Binding-site contacts:
Ligand atom C4 contacts residue ASN256 of chain 1.B at 4.2 Å.
Ligand atom C8 contacts residue ASN256 of chain 1.B at 4.1 Å.
Ligand atom C5 contacts residue ASN256 of chain 1.B at 3.6 Å.
Ligand atom C3 contacts residue ASN256 of chain 1.B at 3.9 Å.
Ligand atom N2 contacts residue ASN254 of chain 1.B at 4.2 Å.
Ligand atom C2 contacts residue ASN256 of chain 1.B at 2.6 Å.
Ligand atom C7 contacts residue ASN254 of chain 1.B at 4.0 Å.
Ligand atom O5 contacts residue ASN256 of chain 1.B at 2.2 Å (h-bond).
Ligand atom C1 contacts residue ASN256 of chain 1.B at 1.4 Å.
Ligand atom N2 contacts residue ASN256 of chain 1.B at 3.0 Å.
Ligand atom C8 contacts residue ASN254 of chain 1.B at 3.2 Å.
Ligand atom C7 contacts residue ASN256 of chain 1.B at 3.9 Å.

Sequence of chain 1.B:
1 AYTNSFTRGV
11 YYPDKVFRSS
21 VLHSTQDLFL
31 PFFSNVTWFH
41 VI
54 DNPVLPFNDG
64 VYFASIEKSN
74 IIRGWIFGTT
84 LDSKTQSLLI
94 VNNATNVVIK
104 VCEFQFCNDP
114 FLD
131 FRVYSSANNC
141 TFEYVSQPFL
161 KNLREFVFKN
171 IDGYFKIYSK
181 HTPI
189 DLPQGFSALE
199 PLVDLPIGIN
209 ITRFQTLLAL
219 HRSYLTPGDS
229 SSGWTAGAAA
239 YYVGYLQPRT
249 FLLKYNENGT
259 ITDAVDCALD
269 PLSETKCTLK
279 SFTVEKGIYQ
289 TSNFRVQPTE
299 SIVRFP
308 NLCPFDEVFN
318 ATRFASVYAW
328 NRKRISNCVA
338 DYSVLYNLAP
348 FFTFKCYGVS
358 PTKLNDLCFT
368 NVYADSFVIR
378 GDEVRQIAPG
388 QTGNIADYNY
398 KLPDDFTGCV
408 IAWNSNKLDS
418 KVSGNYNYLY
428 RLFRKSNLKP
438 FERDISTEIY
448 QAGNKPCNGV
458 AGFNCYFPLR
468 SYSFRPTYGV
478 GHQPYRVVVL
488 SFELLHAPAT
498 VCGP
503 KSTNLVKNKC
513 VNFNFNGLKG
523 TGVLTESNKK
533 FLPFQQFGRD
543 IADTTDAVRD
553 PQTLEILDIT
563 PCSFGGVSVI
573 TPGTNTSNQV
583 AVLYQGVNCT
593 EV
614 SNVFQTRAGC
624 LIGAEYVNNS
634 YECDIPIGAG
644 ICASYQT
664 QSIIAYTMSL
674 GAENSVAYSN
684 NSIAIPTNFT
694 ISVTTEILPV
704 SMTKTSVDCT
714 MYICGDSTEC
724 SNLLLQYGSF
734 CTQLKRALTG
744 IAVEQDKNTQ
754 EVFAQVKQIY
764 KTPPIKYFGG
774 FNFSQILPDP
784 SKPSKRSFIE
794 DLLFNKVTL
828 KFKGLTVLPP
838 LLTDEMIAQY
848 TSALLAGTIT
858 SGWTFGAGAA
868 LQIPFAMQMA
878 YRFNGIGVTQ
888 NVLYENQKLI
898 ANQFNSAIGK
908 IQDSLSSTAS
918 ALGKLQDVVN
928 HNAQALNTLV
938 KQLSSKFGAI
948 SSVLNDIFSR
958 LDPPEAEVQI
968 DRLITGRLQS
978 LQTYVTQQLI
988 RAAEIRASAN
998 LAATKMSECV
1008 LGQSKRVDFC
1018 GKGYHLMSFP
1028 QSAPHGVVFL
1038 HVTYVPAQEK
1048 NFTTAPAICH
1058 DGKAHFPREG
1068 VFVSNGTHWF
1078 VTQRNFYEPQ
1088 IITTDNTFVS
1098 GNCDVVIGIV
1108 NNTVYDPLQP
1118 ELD

A protein and the small-molecule ligand that binds it are described below.
Small molecule (SMILES): CC(=O)N[C@@H]1[C@@H](O)[C@H](O)[C@@H](CO)O[C@H]1O